Sequence of chain 1.A:
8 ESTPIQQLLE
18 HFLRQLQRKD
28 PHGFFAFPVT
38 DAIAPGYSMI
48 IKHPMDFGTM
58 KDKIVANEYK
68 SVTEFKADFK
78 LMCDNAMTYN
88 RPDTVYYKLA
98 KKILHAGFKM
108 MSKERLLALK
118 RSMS

Binding-site contacts:
Ligand atom CAE contacts residue PHE31 of chain 1.A at 3.2 Å (hydrophobic).
Ligand atom OAT contacts residue ILE40 of chain 1.A at 3.8 Å.
Ligand atom CAC contacts residue PHE32 of chain 1.A at 3.7 Å (hydrophobic).
Ligand atom CAC contacts residue PHE31 of chain 1.A at 3.8 Å (hydrophobic).
Ligand atom NAW contacts residue ILE40 of chain 1.A at 3.7 Å.
Ligand atom CAY contacts residue TYR93 of chain 1.A at 3.6 Å (hydrophobic).
Ligand atom CAX contacts residue ILE40 of chain 1.A at 3.3 Å (hydrophobic).
Ligand atom NAW contacts residue TYR93 of chain 1.A at 3.5 Å.
Ligand atom CAS contacts residue ILE40 of chain 1.A at 3.6 Å (hydrophobic).
Ligand atom CAU contacts residue PRO35 of chain 1.A at 3.9 Å (hydrophobic).
Ligand atom CAU contacts residue PHE31 of chain 1.A at 3.5 Å (hydrophobic).
Ligand atom CAZ contacts residue ASN87 of chain 1.A at 3.3 Å.
Ligand atom CAG contacts residue ILE40 of chain 1.A at 3.6 Å (hydrophobic).
Ligand atom CAL contacts residue TYR93 of chain 1.A at 3.7 Å (hydrophobic).
Ligand atom CAJ contacts residue PHE31 of chain 1.A at 3.6 Å (hydrophobic).
Ligand atom CAB contacts residue VAL36 of chain 1.A at 3.7 Å (hydrophobic).
Ligand atom CAU contacts residue PHE34 of chain 1.A at 3.2 Å (hydrophobic).
Ligand atom NBA contacts residue TYR93 of chain 1.A at 3.8 Å.
Ligand atom NAK contacts residue PHE31 of chain 1.A at 3.5 Å.
Ligand atom CAD contacts residue VAL36 of chain 1.A at 3.9 Å (hydrophobic).
Ligand atom CAL contacts residue PHE31 of chain 1.A at 3.9 Å (hydrophobic).
Ligand atom CAF contacts residue TYR93 of chain 1.A at 3.6 Å (hydrophobic).
Ligand atom NAK contacts residue TYR93 of chain 1.A at 3.1 Å (h-bond).
Ligand atom OAA contacts residue ASN87 of chain 1.A at 3.0 Å (h-bond).
Ligand atom OAT contacts residue PHE31 of chain 1.A at 3.2 Å (h-bond).
Ligand atom CAZ contacts residue TYR93 of chain 1.A at 3.6 Å (hydrophobic).
Ligand atom CAO contacts residue TYR93 of chain 1.A at 3.8 Å (hydrophobic).
Ligand atom CAM contacts residue PHE31 of chain 1.A at 3.7 Å (hydrophobic).
Ligand atom CAY contacts residue ALA41 of chain 1.A at 3.8 Å (hydrophobic).
Ligand atom CAY contacts residue ASN87 of chain 1.A at 3.7 Å.
Ligand atom CAM contacts residue TYR93 of chain 1.A at 3.6 Å (hydrophobic).
Ligand atom CAI contacts residue PHE31 of chain 1.A at 3.6 Å (hydrophobic).
Ligand atom CAC contacts residue VAL36 of chain 1.A at 3.8 Å (hydrophobic).
Ligand atom CAD contacts residue TYR93 of chain 1.A at 3.8 Å (hydrophobic).
Ligand atom CAH contacts residue TYR93 of chain 1.A at 3.5 Å (hydrophobic).
Ligand atom CAV contacts residue TYR93 of chain 1.A at 3.6 Å (hydrophobic).
Ligand atom CAE contacts residue TYR93 of chain 1.A at 3.9 Å (hydrophobic).
Ligand atom CAX contacts residue TYR93 of chain 1.A at 3.5 Å (hydrophobic).
Ligand atom CAS contacts residue PHE31 of chain 1.A at 3.6 Å (hydrophobic).
Ligand atom CAH contacts residue PHE31 of chain 1.A at 3.7 Å (hydrophobic).

This small molecule binds to this protein.
Small molecule (SMILES): COc1ccc(C(=O)NC2CCC2)cc1-c1cc(C(C)=O)n2cccnc12